The small molecule below binds the protein below.
Small molecule (SMILES): CC(=O)N[C@H]1[C@H](O[C@H]2[C@H](O)[C@@H](NC(C)=O)CO[C@@H]2CO)O[C@H](CO)[C@@H](O[C@@H]2O[C@H](CO)[C@@H](O)[C@H](O)[C@@H]2O)[C@@H]1O

Binding-site contacts:
Ligand atom C8 contacts residue TYR50 of chain 3.E at 4.1 Å (hydrophobic).
Ligand atom O6 contacts residue VAL95 of chain 3.E at 2.9 Å (h-bond).
Ligand atom O5 contacts residue ASN105 of chain 3.E at 2.4 Å (h-bond).
Ligand atom C2 contacts residue ASN105 of chain 3.E at 2.5 Å.
Ligand atom C7 contacts residue ASN105 of chain 3.E at 3.6 Å.
Ligand atom C5 contacts residue VAL95 of chain 3.E at 4.5 Å (hydrophobic).
Ligand atom C8 contacts residue PRO48 of chain 3.E at 4.4 Å (hydrophobic).
Ligand atom N2 contacts residue ASN105 of chain 3.E at 2.9 Å (h-bond).
Ligand atom O5 contacts residue ALA96 of chain 3.E at 4.5 Å.
Ligand atom C1 contacts residue ASN105 of chain 3.E at 1.4 Å.
Ligand atom C5 contacts residue ASN105 of chain 3.E at 3.6 Å.
Ligand atom O7 contacts residue ASN105 of chain 3.E at 4.0 Å.
Ligand atom C4 contacts residue ASN105 of chain 3.E at 4.3 Å.
Ligand atom C6 contacts residue VAL95 of chain 3.E at 3.6 Å (hydrophobic).
Ligand atom O6 contacts residue ALA96 of chain 3.E at 4.3 Å.
Ligand atom O5 contacts residue VAL95 of chain 3.E at 4.5 Å.
Ligand atom C3 contacts residue ASN105 of chain 3.E at 3.8 Å.

Sequence of chain 3.E:
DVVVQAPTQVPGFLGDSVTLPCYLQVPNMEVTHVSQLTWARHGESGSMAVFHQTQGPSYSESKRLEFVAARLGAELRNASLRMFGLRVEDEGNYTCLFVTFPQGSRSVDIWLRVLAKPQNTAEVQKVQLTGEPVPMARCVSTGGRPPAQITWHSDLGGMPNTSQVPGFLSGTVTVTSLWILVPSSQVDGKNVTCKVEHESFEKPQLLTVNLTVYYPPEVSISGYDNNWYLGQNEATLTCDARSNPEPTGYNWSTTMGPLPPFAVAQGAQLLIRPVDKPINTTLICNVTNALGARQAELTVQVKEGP